Binding-site contacts:
Ligand atom C12 contacts residue ILE55 of chain 1.A at 4.0 Å (hydrophobic).
Ligand atom C6 contacts residue PHE36 of chain 1.A at 3.4 Å (hydrophobic).
Ligand atom C14 contacts residue PHE36 of chain 1.A at 3.5 Å (hydrophobic).
Ligand atom C11 contacts residue MET99 of chain 1.A at 4.2 Å (hydrophobic).
Ligand atom O16 contacts residue ILE55 of chain 1.A at 3.9 Å.
Ligand atom N5 contacts residue ALA11 of chain 1.A at 3.5 Å.
Ligand atom C6 contacts residue ILE10 of chain 1.A at 3.7 Å (hydrophobic).
Ligand atom N4 contacts residue ASP32 of chain 1.A at 2.8 Å (salt-bridge).
Ligand atom C1 contacts residue PHE36 of chain 1.A at 3.8 Å (hydrophobic).
Ligand atom C15 contacts residue ILE55 of chain 1.A at 3.8 Å (hydrophobic).
Ligand atom C10 contacts residue MET99 of chain 1.A at 4.1 Å (hydrophobic).
Ligand atom C18 contacts residue ILE55 of chain 1.A at 4.1 Å (hydrophobic).
Ligand atom C1 contacts residue ASP32 of chain 1.A at 3.9 Å.
Ligand atom N5 contacts residue ALA12 of chain 1.A at 3.7 Å.
Ligand atom N4 contacts residue ALA11 of chain 1.A at 3.7 Å.
Ligand atom N2 contacts residue ASP32 of chain 1.A at 2.9 Å (salt-bridge).
Ligand atom C9 contacts residue PHE36 of chain 1.A at 3.9 Å (hydrophobic).
Ligand atom C8 contacts residue PHE36 of chain 1.A at 3.6 Å (hydrophobic).
Ligand atom C3 contacts residue ALA11 of chain 1.A at 4.0 Å (hydrophobic).
Ligand atom N7 contacts residue ILE10 of chain 1.A at 2.8 Å (h-bond).
Ligand atom C11 contacts residue PHE36 of chain 1.A at 4.1 Å (hydrophobic).
Ligand atom N7 contacts residue PHE36 of chain 1.A at 3.8 Å.
Ligand atom C20 contacts residue SER54 of chain 1.A at 3.1 Å.
Ligand atom N2 contacts residue PHE36 of chain 1.A at 3.8 Å.
Ligand atom N5 contacts residue PHE36 of chain 1.A at 3.6 Å.
Ligand atom C14 contacts residue LEU59 of chain 1.A at 4.2 Å (hydrophobic).
Ligand atom N2 contacts residue ALA12 of chain 1.A at 4.2 Å.
Ligand atom O19 contacts residue SER54 of chain 1.A at 3.9 Å.
Ligand atom C9 contacts residue MET99 of chain 1.A at 3.8 Å (hydrophobic).
Ligand atom N5 contacts residue ILE10 of chain 1.A at 3.7 Å.
Ligand atom C3 contacts residue ALA12 of chain 1.A at 3.8 Å (hydrophobic).
Ligand atom N7 contacts residue TYR105 of chain 1.A at 3.4 Å (h-bond).
Ligand atom N7 contacts residue MET99 of chain 1.A at 3.1 Å (h-bond).
Ligand atom N4 contacts residue PHE36 of chain 1.A at 4.2 Å.
Ligand atom C6 contacts residue ALA11 of chain 1.A at 4.1 Å (hydrophobic).
Ligand atom N4 contacts residue ALA12 of chain 1.A at 3.6 Å (h-bond).
Ligand atom C3 contacts residue PHE36 of chain 1.A at 3.8 Å (hydrophobic).
Ligand atom N4 contacts residue THR118 of chain 1.A at 3.8 Å.
Ligand atom C3 contacts residue ASP32 of chain 1.A at 3.4 Å.
Ligand atom N7 contacts residue ALA11 of chain 1.A at 4.0 Å.

A protein and the small-molecule ligand that binds it are described below.
Small molecule (SMILES): COc1cc(Cc2cnc(N)nc2N)cc(OC)c1OC

Sequence of chain 1.A:
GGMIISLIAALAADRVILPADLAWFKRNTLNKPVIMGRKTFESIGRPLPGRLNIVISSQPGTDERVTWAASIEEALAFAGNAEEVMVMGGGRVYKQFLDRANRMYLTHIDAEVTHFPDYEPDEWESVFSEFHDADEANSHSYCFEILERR